The small molecule below binds the protein below.
Small molecule (SMILES): NCC(=O)O

Binding-site contacts:
Ligand atom N contacts residue TYR202 of chain 1.A at 4.5 Å.
Ligand atom C contacts residue ZN1 of chain 1.B at 3.6 Å.
Ligand atom O contacts residue CYS1 of chain 1.E at 2.2 Å (h-bond).
Ligand atom C contacts residue SER422 of chain 1.A at 4.0 Å.
Ligand atom C contacts residue CYS1 of chain 1.E at 1.3 Å (hydrophobic).
Ligand atom O contacts residue SER422 of chain 1.A at 3.0 Å (h-bond).
Ligand atom CA contacts residue ASP137 of chain 1.A at 3.8 Å.
Ligand atom CA contacts residue CYS1 of chain 1.E at 2.4 Å (hydrophobic).
Ligand atom CA contacts residue ZN1 of chain 1.C at 3.3 Å.
Ligand atom C contacts residue GLU172 of chain 1.A at 4.1 Å.
Ligand atom CA contacts residue HIS233 of chain 2.A at 4.2 Å.
Ligand atom C contacts residue HIS450 of chain 1.A at 3.9 Å.
Ligand atom C contacts residue HIS233 of chain 2.A at 4.4 Å.
Ligand atom O contacts residue PRO424 of chain 1.A at 4.4 Å.
Ligand atom N contacts residue ASP137 of chain 1.A at 3.4 Å (salt-bridge).
Ligand atom N contacts residue CYS1 of chain 1.E at 2.9 Å (h-bond).
Ligand atom CA contacts residue HIS450 of chain 1.A at 3.4 Å.
Ligand atom N contacts residue GLU172 of chain 1.A at 4.5 Å.
Ligand atom CA contacts residue GLU171 of chain 1.A at 3.2 Å.
Ligand atom N contacts residue HIS233 of chain 2.A at 2.9 Å (h-bond).
Ligand atom N contacts residue ZN1 of chain 1.B at 2.6 Å.
Ligand atom CA contacts residue ZN1 of chain 1.B at 2.4 Å.
Ligand atom O contacts residue GLU171 of chain 1.A at 3.1 Å (salt-bridge).
Ligand atom N contacts residue HIS450 of chain 1.A at 3.0 Å (h-bond).
Ligand atom C contacts residue GLU171 of chain 1.A at 3.5 Å.
Ligand atom CA contacts residue GLU172 of chain 1.A at 3.7 Å.
Ligand atom N contacts residue ZN1 of chain 1.C at 3.3 Å.

Sequence of chain 2.A:
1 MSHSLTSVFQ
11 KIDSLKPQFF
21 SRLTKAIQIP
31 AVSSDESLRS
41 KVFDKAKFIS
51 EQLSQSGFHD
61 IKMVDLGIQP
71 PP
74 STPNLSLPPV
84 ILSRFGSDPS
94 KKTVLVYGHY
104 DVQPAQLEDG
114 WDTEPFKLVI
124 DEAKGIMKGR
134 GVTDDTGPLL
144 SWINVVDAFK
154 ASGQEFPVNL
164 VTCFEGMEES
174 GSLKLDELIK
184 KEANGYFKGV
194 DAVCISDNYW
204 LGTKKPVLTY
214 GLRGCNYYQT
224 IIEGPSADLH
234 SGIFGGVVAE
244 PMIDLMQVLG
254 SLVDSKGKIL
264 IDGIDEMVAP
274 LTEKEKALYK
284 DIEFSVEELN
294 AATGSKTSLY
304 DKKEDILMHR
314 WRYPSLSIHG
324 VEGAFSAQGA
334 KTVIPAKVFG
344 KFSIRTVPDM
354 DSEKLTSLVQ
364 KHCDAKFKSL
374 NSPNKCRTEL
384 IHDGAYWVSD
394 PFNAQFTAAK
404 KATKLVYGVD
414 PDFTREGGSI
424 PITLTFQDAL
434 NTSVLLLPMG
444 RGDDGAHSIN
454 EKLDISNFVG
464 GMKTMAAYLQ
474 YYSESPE

Sequence of chain 1.A:
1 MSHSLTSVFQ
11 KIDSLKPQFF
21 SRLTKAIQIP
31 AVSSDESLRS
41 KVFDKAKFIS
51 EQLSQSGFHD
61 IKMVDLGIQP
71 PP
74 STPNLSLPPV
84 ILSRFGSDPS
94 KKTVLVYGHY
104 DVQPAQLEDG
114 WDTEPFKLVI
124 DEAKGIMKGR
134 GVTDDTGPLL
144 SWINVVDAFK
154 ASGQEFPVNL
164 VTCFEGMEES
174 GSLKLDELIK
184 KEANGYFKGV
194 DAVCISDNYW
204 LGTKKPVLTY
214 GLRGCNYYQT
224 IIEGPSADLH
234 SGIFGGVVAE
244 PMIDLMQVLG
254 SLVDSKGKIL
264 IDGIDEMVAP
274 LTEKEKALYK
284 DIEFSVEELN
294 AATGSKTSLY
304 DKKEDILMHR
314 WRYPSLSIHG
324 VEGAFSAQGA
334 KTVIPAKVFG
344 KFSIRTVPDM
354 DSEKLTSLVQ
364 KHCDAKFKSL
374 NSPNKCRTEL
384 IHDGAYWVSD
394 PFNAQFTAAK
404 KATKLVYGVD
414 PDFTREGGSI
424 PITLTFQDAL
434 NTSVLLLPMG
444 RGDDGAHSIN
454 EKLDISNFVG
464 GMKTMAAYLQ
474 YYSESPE